Binding-site contacts:
Ligand atom N2 contacts residue LYS133 of chain 3.D at 4.4 Å.
Ligand atom C5 contacts residue ASN122 of chain 3.D at 3.6 Å.
Ligand atom C1 contacts residue ASN122 of chain 3.D at 1.4 Å.
Ligand atom O7 contacts residue THR98 of chain 3.D at 4.3 Å.
Ligand atom C4 contacts residue ASN122 of chain 3.D at 4.2 Å.
Ligand atom N2 contacts residue ASN122 of chain 3.D at 2.9 Å (h-bond).
Ligand atom O7 contacts residue ASN122 of chain 3.D at 3.9 Å.
Ligand atom O7 contacts residue GLN100 of chain 3.D at 3.8 Å.
Ligand atom C7 contacts residue ASN122 of chain 3.D at 3.6 Å.
Ligand atom C7 contacts residue GLN100 of chain 3.D at 4.1 Å.
Ligand atom C8 contacts residue LYS133 of chain 3.D at 3.9 Å.
Ligand atom O5 contacts residue ASN122 of chain 3.D at 2.3 Å (h-bond).
Ligand atom C8 contacts residue GLN100 of chain 3.D at 3.7 Å.
Ligand atom C3 contacts residue ASN122 of chain 3.D at 3.8 Å.
Ligand atom C8 contacts residue PHE121 of chain 3.D at 3.6 Å (hydrophobic).
Ligand atom C8 contacts residue ASN122 of chain 3.D at 4.0 Å.
Ligand atom C2 contacts residue ASN122 of chain 3.D at 2.5 Å.
Ligand atom C7 contacts residue PHE121 of chain 3.D at 4.5 Å (hydrophobic).
Ligand atom C8 contacts residue SER120 of chain 3.D at 3.4 Å.

The protein below binds the small molecule below.
Small molecule (SMILES): CC(=O)N[C@@H]1[C@@H](O)[C@H](O)[C@@H](CO)O[C@H]1O

Sequence of chain 3.D:
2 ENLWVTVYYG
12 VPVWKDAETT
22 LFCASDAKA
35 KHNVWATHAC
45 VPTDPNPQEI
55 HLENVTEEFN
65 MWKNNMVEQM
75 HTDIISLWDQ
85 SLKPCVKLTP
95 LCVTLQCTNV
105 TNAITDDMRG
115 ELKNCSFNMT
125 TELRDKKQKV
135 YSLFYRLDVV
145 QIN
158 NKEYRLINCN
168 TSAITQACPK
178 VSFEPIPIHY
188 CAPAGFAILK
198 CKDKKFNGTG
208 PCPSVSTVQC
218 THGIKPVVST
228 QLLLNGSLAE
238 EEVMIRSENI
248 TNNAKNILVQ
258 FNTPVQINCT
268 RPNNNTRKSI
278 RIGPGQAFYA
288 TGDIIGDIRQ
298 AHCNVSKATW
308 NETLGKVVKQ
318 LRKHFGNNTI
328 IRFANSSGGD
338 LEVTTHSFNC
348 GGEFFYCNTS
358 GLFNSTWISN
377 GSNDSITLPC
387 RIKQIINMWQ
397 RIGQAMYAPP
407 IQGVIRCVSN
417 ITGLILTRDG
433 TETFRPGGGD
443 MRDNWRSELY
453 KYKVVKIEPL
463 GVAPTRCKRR